Binding-site contacts:
Ligand atom C1 contacts residue ASN788 of chain 1.E at 1.4 Å.
Ligand atom O5 contacts residue ASN788 of chain 1.E at 2.3 Å (h-bond).
Ligand atom C2 contacts residue ASN788 of chain 1.E at 2.5 Å.
Ligand atom C1 contacts residue SER790 of chain 1.E at 3.7 Å.
Ligand atom C5 contacts residue GLN791 of chain 1.E at 4.5 Å.
Ligand atom C6 contacts residue GLN791 of chain 1.E at 3.9 Å.
Ligand atom N2 contacts residue SER790 of chain 1.E at 4.3 Å.
Ligand atom C4 contacts residue ASN788 of chain 1.E at 4.2 Å.
Ligand atom C6 contacts residue ASN788 of chain 1.E at 4.5 Å.
Ligand atom C2 contacts residue SER790 of chain 1.E at 4.3 Å.
Ligand atom C3 contacts residue SER790 of chain 1.E at 4.4 Å.
Ligand atom C5 contacts residue ASN788 of chain 1.E at 3.6 Å.
Ligand atom O5 contacts residue SER790 of chain 1.E at 4.4 Å.
Ligand atom N2 contacts residue ASN788 of chain 1.E at 2.9 Å (h-bond).
Ligand atom C7 contacts residue ASN788 of chain 1.E at 4.0 Å.
Ligand atom C3 contacts residue ASN788 of chain 1.E at 3.8 Å.
Ligand atom O6 contacts residue GLN791 of chain 1.E at 2.8 Å (h-bond).
Ligand atom C5 contacts residue SER790 of chain 1.E at 4.3 Å.

The protein below binds the small molecule below.
Small molecule (SMILES): CC(=O)N[C@H]1[C@H](O[C@H]2[C@H](O)[C@@H](NC(C)=O)CO[C@@H]2CO)O[C@H](CO)[C@@H](O)[C@@H]1O

Sequence of chain 1.E:
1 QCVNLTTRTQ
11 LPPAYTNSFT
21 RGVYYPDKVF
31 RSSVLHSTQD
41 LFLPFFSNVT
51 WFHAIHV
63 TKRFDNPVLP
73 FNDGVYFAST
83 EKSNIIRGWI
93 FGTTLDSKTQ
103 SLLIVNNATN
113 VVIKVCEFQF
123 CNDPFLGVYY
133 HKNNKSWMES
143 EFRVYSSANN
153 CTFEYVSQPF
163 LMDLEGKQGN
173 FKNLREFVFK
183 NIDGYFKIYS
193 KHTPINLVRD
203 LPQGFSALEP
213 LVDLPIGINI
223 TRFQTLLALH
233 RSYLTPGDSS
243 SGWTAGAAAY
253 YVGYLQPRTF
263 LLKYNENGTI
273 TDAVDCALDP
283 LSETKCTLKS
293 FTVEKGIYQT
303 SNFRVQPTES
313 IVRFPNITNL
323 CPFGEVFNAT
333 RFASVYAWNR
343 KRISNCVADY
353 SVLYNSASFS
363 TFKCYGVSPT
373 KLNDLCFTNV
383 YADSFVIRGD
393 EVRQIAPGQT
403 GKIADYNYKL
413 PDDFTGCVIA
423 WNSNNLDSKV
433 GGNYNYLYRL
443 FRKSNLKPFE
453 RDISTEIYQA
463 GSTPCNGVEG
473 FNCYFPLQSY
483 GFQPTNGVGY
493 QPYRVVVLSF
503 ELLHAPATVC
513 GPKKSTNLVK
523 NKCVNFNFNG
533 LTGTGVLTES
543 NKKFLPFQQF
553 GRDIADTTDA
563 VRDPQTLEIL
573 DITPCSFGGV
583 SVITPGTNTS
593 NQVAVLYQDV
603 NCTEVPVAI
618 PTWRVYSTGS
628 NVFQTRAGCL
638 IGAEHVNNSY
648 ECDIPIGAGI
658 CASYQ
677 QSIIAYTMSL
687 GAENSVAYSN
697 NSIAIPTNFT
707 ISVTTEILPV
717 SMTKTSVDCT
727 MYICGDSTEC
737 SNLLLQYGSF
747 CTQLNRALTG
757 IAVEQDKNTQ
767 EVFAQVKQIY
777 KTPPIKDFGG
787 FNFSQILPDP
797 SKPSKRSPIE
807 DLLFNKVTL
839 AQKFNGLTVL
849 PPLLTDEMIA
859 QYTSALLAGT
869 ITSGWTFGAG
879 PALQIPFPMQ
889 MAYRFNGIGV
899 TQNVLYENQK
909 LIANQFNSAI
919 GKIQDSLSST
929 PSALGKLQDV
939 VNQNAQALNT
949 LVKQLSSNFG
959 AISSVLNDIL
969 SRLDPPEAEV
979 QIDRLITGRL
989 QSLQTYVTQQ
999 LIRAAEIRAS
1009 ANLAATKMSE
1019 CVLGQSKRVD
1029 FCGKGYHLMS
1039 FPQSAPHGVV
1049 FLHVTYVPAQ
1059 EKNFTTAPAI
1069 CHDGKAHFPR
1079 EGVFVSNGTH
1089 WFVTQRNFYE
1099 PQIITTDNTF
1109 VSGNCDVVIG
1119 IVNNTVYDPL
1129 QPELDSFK